Binding-site contacts:
Ligand atom O contacts residue TRP108 of chain 1.B at 3.3 Å (h-bond).
Ligand atom N contacts residue GLY96 of chain 1.A at 2.8 Å (h-bond).
Ligand atom O contacts residue ALA105 of chain 1.B at 4.1 Å.
Ligand atom CD2 contacts residue PHE103 of chain 1.B at 3.4 Å (hydrophobic).
Ligand atom CD1 contacts residue ALA105 of chain 1.B at 4.1 Å (hydrophobic).
Ligand atom CG1 contacts residue GLY96 of chain 1.A at 3.7 Å.
Ligand atom CB contacts residue GLY96 of chain 1.A at 3.9 Å.
Ligand atom CG1 contacts residue GLN101 of chain 1.A at 4.2 Å.
Ligand atom CA contacts residue GLY96 of chain 1.A at 3.3 Å.
Ligand atom CG1 contacts residue PHE99 of chain 1.A at 4.0 Å (hydrophobic).
Ligand atom CD2 contacts residue VAL104 of chain 1.B at 3.6 Å (hydrophobic).
Ligand atom CD2 contacts residue ALA105 of chain 1.B at 3.8 Å (hydrophobic).
Ligand atom CA contacts residue TRP33 of chain 1.B at 3.3 Å (hydrophobic).
Ligand atom CA contacts residue ASP31 of chain 1.A at 3.6 Å.
Ligand atom C contacts residue TRP33 of chain 1.B at 3.5 Å (hydrophobic).
Ligand atom CD2 contacts residue THR101 of chain 1.B at 3.6 Å.
Ligand atom CB contacts residue GLY96 of chain 1.A at 3.8 Å.
Ligand atom O contacts residue THR102 of chain 1.B at 3.4 Å.
Ligand atom C contacts residue GLY96 of chain 1.A at 3.5 Å.
Ligand atom CB contacts residue ASP31 of chain 1.A at 3.4 Å.
Ligand atom O contacts residue TRP33 of chain 1.B at 3.0 Å (h-bond).
Ligand atom CD2 contacts residue THR102 of chain 1.B at 3.4 Å.
Ligand atom C contacts residue THR102 of chain 1.B at 4.1 Å.
Ligand atom CB contacts residue ALA105 of chain 1.B at 3.8 Å (hydrophobic).
Ligand atom CB contacts residue TYR37 of chain 1.A at 3.5 Å (hydrophobic).
Ligand atom C contacts residue THR101 of chain 1.B at 4.2 Å.
Ligand atom O contacts residue THR101 of chain 1.B at 3.6 Å (h-bond).
Ligand atom CB contacts residue THR102 of chain 1.B at 4.0 Å.
Ligand atom C contacts residue TRP108 of chain 1.B at 4.1 Å (hydrophobic).
Ligand atom CG contacts residue ALA105 of chain 1.B at 4.2 Å (hydrophobic).
Ligand atom N contacts residue ASP31 of chain 1.A at 3.0 Å (salt-bridge).
Ligand atom CG2 contacts residue GLY96 of chain 1.A at 3.5 Å.
Ligand atom N contacts residue THR97 of chain 1.A at 3.6 Å (h-bond).
Ligand atom CA contacts residue GLY96 of chain 1.A at 3.9 Å.
Ligand atom CG1 contacts residue HIS98 of chain 1.A at 4.0 Å.
Ligand atom CG2 contacts residue GLN101 of chain 1.A at 4.0 Å.
Ligand atom N contacts residue THR102 of chain 1.B at 3.6 Å (h-bond).
Ligand atom CA contacts residue THR97 of chain 1.A at 3.6 Å.
Ligand atom CA contacts residue THR102 of chain 1.B at 3.5 Å.
Ligand atom CG2 contacts residue TRP108 of chain 1.B at 3.8 Å (hydrophobic).

Sequence of chain 1.A:
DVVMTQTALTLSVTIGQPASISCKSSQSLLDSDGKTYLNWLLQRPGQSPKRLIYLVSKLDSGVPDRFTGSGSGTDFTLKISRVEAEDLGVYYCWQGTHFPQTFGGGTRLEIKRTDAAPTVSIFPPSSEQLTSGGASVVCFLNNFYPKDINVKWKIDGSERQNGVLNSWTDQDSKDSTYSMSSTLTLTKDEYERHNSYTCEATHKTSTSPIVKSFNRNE

The protein below binds the small molecule below.
Small molecule (SMILES): CC(C)C[C@H](NC(=O)CNC(=O)[C@@H](NC(=O)[C@H](C)N)C(C)C)C(=O)NCC=O

Sequence of chain 1.B:
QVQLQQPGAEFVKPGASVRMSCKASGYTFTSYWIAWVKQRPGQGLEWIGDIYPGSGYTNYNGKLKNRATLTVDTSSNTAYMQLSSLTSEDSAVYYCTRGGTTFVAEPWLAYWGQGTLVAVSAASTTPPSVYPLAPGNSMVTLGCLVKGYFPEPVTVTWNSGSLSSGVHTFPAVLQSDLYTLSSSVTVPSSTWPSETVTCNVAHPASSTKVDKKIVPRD